Sequence of chain 1.B:
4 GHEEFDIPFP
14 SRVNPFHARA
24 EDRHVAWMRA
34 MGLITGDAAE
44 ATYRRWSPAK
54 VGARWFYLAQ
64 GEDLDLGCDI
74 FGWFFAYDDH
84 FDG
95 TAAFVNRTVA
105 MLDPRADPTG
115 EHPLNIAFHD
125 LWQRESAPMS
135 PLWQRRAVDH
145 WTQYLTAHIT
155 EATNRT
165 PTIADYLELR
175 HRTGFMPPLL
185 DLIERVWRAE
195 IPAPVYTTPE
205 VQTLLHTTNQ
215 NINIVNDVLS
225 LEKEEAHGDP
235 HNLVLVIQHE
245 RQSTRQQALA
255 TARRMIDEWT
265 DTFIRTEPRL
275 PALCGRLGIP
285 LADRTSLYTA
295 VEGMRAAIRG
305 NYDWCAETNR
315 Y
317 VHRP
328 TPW

This small molecule binds to this protein.
Small molecule (SMILES): CC[N+](C)(C)CCCS(=O)(=O)[O-]

Sequence of chain 1.A:
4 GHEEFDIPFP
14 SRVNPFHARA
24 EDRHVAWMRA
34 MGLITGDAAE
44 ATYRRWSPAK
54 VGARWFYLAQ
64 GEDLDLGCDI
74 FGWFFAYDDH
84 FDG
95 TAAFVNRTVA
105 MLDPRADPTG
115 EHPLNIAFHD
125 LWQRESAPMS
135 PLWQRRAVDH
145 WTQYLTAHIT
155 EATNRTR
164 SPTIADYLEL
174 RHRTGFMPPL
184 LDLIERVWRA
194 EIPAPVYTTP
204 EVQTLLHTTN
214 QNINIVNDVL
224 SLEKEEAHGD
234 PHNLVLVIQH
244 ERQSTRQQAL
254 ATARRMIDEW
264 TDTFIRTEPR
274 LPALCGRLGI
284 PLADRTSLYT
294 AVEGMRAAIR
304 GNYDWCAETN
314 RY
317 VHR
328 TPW

Binding-site contacts:
Ligand atom C1 contacts residue GLN63 of chain 1.A at 3.0 Å.
Ligand atom O2 contacts residue ARG26 of chain 1.A at 3.1 Å (salt-bridge).
Ligand atom C6 contacts residue PRO18 of chain 1.B at 3.2 Å (hydrophobic).
Ligand atom O1 contacts residue ARG22 of chain 1.A at 3.0 Å.
Ligand atom O3 contacts residue ARG26 of chain 1.A at 4.3 Å.
Ligand atom C4 contacts residue GLN63 of chain 1.A at 3.4 Å.
Ligand atom C2 contacts residue PHE19 of chain 1.A at 3.3 Å (hydrophobic).
Ligand atom C6 contacts residue PHE19 of chain 1.B at 3.9 Å (hydrophobic).
Ligand atom C3 contacts residue PHE19 of chain 1.A at 4.1 Å (hydrophobic).
Ligand atom C2 contacts residue GLN63 of chain 1.A at 3.6 Å.
Ligand atom O2 contacts residue GLY64 of chain 1.A at 3.2 Å (h-bond).
Ligand atom S1 contacts residue ARG26 of chain 1.A at 3.8 Å.
Ligand atom C2 contacts residue ARG22 of chain 1.A at 3.8 Å.
Ligand atom N1 contacts residue PHE19 of chain 1.A at 4.4 Å.
Ligand atom O1 contacts residue ARG26 of chain 1.A at 2.9 Å (salt-bridge).
Ligand atom N1 contacts residue GLN63 of chain 1.A at 3.9 Å.
Ligand atom O2 contacts residue GLN63 of chain 1.A at 3.9 Å.
Ligand atom C6 contacts residue PHE19 of chain 1.A at 4.3 Å (hydrophobic).
Ligand atom O3 contacts residue GLY64 of chain 1.A at 3.1 Å (h-bond).
Ligand atom C4 contacts residue PHE19 of chain 1.A at 3.6 Å (hydrophobic).
Ligand atom S1 contacts residue GLN63 of chain 1.A at 4.5 Å.
Ligand atom C6 contacts residue ARG22 of chain 1.B at 4.0 Å.
Ligand atom C3 contacts residue ARG22 of chain 1.A at 3.7 Å.
Ligand atom O2 contacts residue PHE19 of chain 1.A at 3.9 Å.
Ligand atom C3 contacts residue GLN63 of chain 1.A at 3.3 Å.
Ligand atom S1 contacts residue GLY64 of chain 1.A at 3.7 Å.
Ligand atom O3 contacts residue GLN63 of chain 1.A at 4.2 Å.
Ligand atom C5 contacts residue PHE19 of chain 1.A at 4.4 Å (hydrophobic).
Ligand atom C4 contacts residue ARG22 of chain 1.A at 3.7 Å.
Ligand atom S1 contacts residue PHE19 of chain 1.A at 4.4 Å.
Ligand atom S1 contacts residue ARG22 of chain 1.A at 4.1 Å.
Ligand atom O2 contacts residue ARG22 of chain 1.A at 4.3 Å.
Ligand atom C5 contacts residue ARG22 of chain 1.B at 3.7 Å.
Ligand atom O2 contacts residue LEU67 of chain 1.A at 4.1 Å.